Sequence of chain 1.E:
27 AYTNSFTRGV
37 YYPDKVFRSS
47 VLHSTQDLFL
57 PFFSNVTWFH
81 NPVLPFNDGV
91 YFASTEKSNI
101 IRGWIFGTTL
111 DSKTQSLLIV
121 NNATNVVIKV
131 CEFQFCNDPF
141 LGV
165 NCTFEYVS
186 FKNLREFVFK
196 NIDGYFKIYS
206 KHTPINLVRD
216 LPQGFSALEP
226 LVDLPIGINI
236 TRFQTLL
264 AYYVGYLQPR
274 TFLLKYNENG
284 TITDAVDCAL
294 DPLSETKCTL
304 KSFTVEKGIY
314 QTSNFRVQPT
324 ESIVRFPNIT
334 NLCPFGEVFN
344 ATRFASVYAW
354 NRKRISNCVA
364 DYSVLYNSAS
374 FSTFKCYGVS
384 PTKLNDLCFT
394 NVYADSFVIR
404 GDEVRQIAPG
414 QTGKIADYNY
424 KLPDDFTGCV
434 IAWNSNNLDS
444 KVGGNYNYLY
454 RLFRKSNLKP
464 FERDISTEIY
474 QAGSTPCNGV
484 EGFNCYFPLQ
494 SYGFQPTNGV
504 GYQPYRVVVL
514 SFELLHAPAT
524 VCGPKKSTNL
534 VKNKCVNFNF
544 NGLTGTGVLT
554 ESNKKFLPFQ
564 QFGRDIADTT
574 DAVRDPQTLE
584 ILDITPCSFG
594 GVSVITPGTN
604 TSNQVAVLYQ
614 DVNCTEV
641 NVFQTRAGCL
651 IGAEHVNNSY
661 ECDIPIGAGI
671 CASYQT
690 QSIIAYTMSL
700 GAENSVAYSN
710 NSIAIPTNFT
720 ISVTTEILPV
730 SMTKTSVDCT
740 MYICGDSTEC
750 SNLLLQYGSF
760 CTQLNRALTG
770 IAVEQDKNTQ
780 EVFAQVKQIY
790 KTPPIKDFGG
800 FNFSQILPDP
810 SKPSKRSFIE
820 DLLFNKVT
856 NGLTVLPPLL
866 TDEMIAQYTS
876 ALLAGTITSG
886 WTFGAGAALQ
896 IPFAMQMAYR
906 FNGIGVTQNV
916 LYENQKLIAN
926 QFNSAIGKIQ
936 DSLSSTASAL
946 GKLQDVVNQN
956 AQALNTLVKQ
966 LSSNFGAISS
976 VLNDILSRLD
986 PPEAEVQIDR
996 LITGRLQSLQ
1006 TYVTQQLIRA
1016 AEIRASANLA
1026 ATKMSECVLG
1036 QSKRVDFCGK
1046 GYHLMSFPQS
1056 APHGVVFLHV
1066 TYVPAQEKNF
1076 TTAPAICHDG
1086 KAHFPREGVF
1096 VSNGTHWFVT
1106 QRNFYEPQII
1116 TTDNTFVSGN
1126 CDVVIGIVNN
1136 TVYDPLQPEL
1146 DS

Binding-site contacts:
Ligand atom C6 contacts residue ALA706 of chain 1.E at 4.1 Å (hydrophobic).
Ligand atom O5 contacts residue ASN1074 of chain 1.E at 2.4 Å (h-bond).
Ligand atom C8 contacts residue GLU1072 of chain 1.E at 3.3 Å.
Ligand atom C5 contacts residue ALA706 of chain 1.E at 3.8 Å (hydrophobic).
Ligand atom C8 contacts residue ASN1074 of chain 1.E at 3.9 Å.
Ligand atom C2 contacts residue ASN1074 of chain 1.E at 2.5 Å.
Ligand atom C4 contacts residue ASN1074 of chain 1.E at 4.2 Å.
Ligand atom C7 contacts residue ASN1074 of chain 1.E at 3.5 Å.
Ligand atom N2 contacts residue ASN1074 of chain 1.E at 3.0 Å (h-bond).
Ligand atom C5 contacts residue ASN1074 of chain 1.E at 3.7 Å.
Ligand atom C1 contacts residue GLN895 of chain 1.C at 4.2 Å.
Ligand atom C3 contacts residue ASN1074 of chain 1.E at 3.8 Å.
Ligand atom C8 contacts residue LYS1073 of chain 1.E at 3.7 Å.
Ligand atom O6 contacts residue ALA706 of chain 1.E at 3.4 Å.
Ligand atom C1 contacts residue ASN1074 of chain 1.E at 1.4 Å.
Ligand atom O7 contacts residue ASN1074 of chain 1.E at 3.7 Å.

This small molecule binds to this protein.
Small molecule (SMILES): CC(=O)N[C@@H]1[C@@H](O)[C@H](O)[C@@H](CO)O[C@H]1O

Sequence of chain 1.C:
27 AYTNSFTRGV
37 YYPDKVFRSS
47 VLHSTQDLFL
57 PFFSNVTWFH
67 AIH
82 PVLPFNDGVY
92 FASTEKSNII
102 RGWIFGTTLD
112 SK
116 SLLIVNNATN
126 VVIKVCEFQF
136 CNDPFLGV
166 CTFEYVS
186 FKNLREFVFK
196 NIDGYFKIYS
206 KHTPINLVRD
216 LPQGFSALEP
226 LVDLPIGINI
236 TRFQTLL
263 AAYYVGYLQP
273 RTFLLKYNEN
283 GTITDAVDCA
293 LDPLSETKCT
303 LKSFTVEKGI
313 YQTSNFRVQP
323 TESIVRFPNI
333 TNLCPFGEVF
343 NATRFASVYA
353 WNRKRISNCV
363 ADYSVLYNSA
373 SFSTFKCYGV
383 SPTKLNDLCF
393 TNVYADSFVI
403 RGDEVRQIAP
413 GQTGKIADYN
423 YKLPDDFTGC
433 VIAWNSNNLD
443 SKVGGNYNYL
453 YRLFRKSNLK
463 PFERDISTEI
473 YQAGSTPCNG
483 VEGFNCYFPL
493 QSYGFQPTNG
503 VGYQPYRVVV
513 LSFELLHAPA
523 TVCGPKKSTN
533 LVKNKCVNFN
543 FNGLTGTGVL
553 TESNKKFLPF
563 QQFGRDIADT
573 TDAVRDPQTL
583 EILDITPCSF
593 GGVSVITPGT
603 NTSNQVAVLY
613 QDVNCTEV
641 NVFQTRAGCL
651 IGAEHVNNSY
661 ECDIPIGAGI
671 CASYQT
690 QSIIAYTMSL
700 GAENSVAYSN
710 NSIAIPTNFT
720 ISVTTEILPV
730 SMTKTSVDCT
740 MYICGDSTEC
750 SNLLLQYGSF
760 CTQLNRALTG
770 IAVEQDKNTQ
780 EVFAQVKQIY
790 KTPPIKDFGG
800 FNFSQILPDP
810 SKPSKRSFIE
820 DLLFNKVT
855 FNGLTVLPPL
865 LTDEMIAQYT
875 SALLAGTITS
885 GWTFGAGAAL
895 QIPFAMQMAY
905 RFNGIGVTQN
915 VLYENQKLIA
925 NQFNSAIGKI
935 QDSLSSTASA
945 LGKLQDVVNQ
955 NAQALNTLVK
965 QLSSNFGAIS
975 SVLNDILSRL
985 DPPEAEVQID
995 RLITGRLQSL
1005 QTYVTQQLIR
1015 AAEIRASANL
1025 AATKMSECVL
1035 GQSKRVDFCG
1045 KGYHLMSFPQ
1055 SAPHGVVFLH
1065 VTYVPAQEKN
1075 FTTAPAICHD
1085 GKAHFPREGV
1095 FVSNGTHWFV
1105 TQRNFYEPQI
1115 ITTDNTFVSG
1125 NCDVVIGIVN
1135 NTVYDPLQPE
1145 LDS